Sequence of chain 1.A:
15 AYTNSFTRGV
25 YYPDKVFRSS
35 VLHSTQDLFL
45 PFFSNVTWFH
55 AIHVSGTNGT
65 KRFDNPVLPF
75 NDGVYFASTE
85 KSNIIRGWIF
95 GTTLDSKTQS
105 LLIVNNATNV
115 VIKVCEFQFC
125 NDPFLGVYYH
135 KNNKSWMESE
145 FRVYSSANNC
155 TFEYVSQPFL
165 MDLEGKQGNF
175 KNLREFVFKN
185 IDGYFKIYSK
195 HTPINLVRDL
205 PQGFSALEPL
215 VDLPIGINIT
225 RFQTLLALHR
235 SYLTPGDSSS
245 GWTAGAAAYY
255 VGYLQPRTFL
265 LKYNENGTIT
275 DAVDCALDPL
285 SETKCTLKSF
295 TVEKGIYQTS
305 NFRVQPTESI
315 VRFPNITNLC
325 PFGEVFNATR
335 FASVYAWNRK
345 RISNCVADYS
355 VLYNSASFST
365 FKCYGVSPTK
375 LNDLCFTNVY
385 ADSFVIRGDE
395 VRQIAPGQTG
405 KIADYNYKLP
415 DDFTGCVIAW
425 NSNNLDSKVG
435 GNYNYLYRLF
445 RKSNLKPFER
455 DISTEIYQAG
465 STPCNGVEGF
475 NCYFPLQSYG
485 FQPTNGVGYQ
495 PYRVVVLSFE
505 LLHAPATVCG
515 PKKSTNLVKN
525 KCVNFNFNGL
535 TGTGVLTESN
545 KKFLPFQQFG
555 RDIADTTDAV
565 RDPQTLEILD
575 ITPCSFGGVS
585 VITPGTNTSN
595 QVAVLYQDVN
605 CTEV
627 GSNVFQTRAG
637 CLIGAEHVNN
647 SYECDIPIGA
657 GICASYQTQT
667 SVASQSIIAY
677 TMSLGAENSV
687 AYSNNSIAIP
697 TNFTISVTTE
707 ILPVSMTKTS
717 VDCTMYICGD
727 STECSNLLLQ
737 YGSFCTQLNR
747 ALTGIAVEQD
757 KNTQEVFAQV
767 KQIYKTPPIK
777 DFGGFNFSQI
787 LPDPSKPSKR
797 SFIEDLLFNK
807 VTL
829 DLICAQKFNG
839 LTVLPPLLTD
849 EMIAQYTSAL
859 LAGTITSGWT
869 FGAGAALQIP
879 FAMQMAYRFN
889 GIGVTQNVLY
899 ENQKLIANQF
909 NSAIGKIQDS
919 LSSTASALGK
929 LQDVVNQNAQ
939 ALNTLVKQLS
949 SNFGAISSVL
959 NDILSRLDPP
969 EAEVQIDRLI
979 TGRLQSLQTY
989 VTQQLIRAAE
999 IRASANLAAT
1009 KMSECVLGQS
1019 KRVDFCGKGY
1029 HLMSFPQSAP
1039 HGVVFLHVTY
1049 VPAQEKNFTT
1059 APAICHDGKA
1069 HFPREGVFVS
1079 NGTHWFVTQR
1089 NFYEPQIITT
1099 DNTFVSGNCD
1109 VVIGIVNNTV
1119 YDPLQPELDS

Binding-site contacts:
Ligand atom C8 contacts residue GLU1053 of chain 1.A at 3.9 Å.
Ligand atom C8 contacts residue LYS1054 of chain 1.A at 3.7 Å.
Ligand atom C1 contacts residue GLN876 of chain 1.C at 4.1 Å.
Ligand atom C4 contacts residue ASN1055 of chain 1.A at 4.2 Å.
Ligand atom C3 contacts residue ASN1055 of chain 1.A at 3.8 Å.
Ligand atom C1 contacts residue ASN1055 of chain 1.A at 1.4 Å.
Ligand atom C5 contacts residue ASN1055 of chain 1.A at 3.7 Å.
Ligand atom C8 contacts residue ASN1055 of chain 1.A at 3.7 Å.
Ligand atom N2 contacts residue ASN1055 of chain 1.A at 2.9 Å (h-bond).
Ligand atom O5 contacts residue ASN1055 of chain 1.A at 2.4 Å (h-bond).
Ligand atom O7 contacts residue ASN1055 of chain 1.A at 3.3 Å (h-bond).
Ligand atom C6 contacts residue ALA687 of chain 1.A at 3.7 Å (hydrophobic).
Ligand atom C2 contacts residue ASN1055 of chain 1.A at 2.5 Å.
Ligand atom C5 contacts residue ALA687 of chain 1.A at 4.3 Å (hydrophobic).
Ligand atom C7 contacts residue ASN1055 of chain 1.A at 3.3 Å.

Sequence of chain 1.C:
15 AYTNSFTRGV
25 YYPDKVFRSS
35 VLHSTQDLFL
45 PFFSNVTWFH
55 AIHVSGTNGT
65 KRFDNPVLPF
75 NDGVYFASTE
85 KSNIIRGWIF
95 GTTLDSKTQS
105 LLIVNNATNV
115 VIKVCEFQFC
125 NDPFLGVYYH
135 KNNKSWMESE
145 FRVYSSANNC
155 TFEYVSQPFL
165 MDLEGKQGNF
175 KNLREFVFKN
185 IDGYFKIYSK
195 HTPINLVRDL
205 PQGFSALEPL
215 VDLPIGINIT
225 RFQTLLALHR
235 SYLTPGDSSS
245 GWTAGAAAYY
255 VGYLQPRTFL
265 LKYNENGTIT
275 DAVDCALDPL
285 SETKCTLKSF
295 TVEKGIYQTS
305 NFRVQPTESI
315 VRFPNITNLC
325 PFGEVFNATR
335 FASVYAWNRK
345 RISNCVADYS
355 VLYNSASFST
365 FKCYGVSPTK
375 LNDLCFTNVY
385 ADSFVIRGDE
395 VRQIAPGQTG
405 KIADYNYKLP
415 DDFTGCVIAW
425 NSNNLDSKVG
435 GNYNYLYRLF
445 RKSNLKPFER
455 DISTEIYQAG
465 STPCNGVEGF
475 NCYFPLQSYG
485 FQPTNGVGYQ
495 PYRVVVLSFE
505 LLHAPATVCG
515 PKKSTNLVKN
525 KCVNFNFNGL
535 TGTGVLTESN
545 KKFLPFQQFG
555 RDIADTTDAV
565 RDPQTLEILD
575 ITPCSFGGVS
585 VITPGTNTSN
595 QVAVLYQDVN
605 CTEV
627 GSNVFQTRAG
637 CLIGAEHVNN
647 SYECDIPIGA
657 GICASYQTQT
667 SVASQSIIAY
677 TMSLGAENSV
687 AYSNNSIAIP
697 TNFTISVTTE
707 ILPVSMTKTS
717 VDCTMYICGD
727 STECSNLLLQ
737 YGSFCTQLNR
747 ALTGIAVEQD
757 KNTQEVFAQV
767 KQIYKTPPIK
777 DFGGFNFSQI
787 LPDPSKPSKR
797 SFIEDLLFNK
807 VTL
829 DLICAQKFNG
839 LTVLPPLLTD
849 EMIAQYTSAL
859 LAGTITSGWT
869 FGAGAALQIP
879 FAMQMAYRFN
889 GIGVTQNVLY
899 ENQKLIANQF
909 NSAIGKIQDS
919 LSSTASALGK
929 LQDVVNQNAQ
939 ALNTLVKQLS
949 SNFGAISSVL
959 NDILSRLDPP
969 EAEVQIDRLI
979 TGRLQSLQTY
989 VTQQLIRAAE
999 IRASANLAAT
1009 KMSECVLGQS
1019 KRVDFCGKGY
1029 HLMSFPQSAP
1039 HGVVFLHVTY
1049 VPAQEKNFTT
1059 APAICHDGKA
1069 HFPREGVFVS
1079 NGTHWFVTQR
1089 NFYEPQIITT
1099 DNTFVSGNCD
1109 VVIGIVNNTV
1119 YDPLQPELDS

The protein below binds the small molecule below.
Small molecule (SMILES): CC(=O)N[C@@H]1[C@@H](O)[C@H](O)[C@@H](CO)O[C@H]1O